Sequence of chain 1.B:
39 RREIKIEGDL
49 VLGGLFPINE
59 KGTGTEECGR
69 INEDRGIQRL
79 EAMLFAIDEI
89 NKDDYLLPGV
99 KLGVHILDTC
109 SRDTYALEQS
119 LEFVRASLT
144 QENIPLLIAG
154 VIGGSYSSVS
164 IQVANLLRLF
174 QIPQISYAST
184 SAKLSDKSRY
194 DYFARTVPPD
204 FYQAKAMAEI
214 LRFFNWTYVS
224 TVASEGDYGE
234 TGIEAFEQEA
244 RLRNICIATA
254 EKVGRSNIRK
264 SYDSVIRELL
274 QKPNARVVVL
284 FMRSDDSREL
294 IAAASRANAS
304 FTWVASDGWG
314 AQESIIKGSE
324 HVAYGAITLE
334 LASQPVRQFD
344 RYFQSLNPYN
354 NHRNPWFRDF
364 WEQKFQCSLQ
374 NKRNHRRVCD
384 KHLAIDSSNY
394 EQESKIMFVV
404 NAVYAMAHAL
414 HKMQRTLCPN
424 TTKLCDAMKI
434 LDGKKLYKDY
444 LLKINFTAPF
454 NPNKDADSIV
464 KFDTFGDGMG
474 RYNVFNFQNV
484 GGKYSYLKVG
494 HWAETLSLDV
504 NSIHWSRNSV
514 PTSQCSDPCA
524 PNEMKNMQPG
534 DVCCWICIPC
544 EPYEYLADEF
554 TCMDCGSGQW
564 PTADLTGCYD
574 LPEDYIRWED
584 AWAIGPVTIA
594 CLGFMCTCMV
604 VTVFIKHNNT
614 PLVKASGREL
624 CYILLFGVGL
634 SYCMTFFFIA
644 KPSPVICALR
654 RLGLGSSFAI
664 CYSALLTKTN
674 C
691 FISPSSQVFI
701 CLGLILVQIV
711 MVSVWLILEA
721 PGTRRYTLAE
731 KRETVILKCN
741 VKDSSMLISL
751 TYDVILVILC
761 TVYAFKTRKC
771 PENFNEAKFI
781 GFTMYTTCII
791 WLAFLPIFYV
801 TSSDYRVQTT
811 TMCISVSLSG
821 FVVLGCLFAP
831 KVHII

Binding-site contacts:
Ligand atom O6 contacts residue ASN218 of chain 1.B at 3.8 Å.
Ligand atom C4 contacts residue ASN218 of chain 1.B at 4.2 Å.
Ligand atom N2 contacts residue PHE216 of chain 1.B at 3.2 Å (h-bond).
Ligand atom C6 contacts residue ASN218 of chain 1.B at 4.5 Å.
Ligand atom C2 contacts residue PHE216 of chain 1.B at 4.2 Å (hydrophobic).
Ligand atom C5 contacts residue ASN218 of chain 1.B at 3.7 Å.
Ligand atom C1 contacts residue PHE216 of chain 1.B at 4.0 Å (hydrophobic).
Ligand atom O5 contacts residue ASN218 of chain 1.B at 2.4 Å (h-bond).
Ligand atom O7 contacts residue PHE217 of chain 1.B at 3.6 Å.
Ligand atom C7 contacts residue ASN218 of chain 1.B at 3.5 Å.
Ligand atom O7 contacts residue SER512 of chain 1.B at 4.5 Å.
Ligand atom N2 contacts residue ASN218 of chain 1.B at 2.9 Å (h-bond).
Ligand atom C7 contacts residue PHE217 of chain 1.B at 4.2 Å (hydrophobic).
Ligand atom O7 contacts residue ASN218 of chain 1.B at 4.3 Å.
Ligand atom C2 contacts residue ASN218 of chain 1.B at 2.5 Å.
Ligand atom C3 contacts residue ASN218 of chain 1.B at 3.8 Å.
Ligand atom C8 contacts residue ASN218 of chain 1.B at 3.6 Å.
Ligand atom N2 contacts residue PHE217 of chain 1.B at 4.4 Å.
Ligand atom O7 contacts residue PHE216 of chain 1.B at 3.7 Å.
Ligand atom C1 contacts residue ASN218 of chain 1.B at 1.4 Å.
Ligand atom C7 contacts residue PHE216 of chain 1.B at 3.8 Å (hydrophobic).

A protein and the small-molecule ligand that binds it are described below.
Small molecule (SMILES): CC(=O)N[C@@H]1[C@@H](O)[C@H](O)[C@@H](CO)O[C@H]1O